This protein binds this small molecule.
Small molecule (SMILES): NC(=[NH2+])NCCC[C@H](N)C(=O)O

Sequence of chain 1.A:
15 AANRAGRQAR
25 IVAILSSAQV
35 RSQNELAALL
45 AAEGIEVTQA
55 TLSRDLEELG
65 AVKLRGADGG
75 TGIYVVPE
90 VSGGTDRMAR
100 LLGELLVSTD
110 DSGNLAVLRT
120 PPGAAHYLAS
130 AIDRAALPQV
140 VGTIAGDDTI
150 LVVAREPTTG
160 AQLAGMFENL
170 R

Sequence of chain 1.E:
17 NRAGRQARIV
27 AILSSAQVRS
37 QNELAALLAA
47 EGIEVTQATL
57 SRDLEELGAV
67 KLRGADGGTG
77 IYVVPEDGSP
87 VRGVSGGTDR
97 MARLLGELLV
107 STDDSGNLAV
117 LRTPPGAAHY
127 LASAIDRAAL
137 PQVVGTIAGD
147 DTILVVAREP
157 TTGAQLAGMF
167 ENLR

Binding-site contacts:
Ligand atom OXT contacts residue ASP147 of chain 1.E at 3.4 Å (salt-bridge).
Ligand atom NH2 contacts residue ASP146 of chain 1.E at 3.6 Å.
Ligand atom CB contacts residue SER129 of chain 1.F at 4.1 Å.
Ligand atom CB contacts residue ASP132 of chain 1.F at 3.3 Å.
Ligand atom OXT contacts residue THR142 of chain 1.F at 4.2 Å.
Ligand atom CD contacts residue SER129 of chain 1.F at 3.4 Å.
Ligand atom CA contacts residue THR142 of chain 1.F at 3.5 Å.
Ligand atom NH2 contacts residue GLY122 of chain 1.A at 4.2 Å.
Ligand atom CG contacts residue ASP147 of chain 1.E at 4.0 Å.
Ligand atom O contacts residue ALA144 of chain 1.F at 3.2 Å (h-bond).
Ligand atom N contacts residue THR148 of chain 1.E at 3.5 Å (h-bond).
Ligand atom CG contacts residue ASP132 of chain 1.F at 3.6 Å.
Ligand atom N contacts residue THR142 of chain 1.F at 3.4 Å (h-bond).
Ligand atom CB contacts residue ALA128 of chain 1.F at 4.0 Å (hydrophobic).
Ligand atom NE contacts residue SER129 of chain 1.F at 4.0 Å.
Ligand atom OXT contacts residue ASP146 of chain 1.E at 2.8 Å (salt-bridge).
Ligand atom O contacts residue ILE143 of chain 1.F at 3.8 Å.
Ligand atom NH2 contacts residue PRO121 of chain 1.A at 4.1 Å.
Ligand atom CZ contacts residue ASP146 of chain 1.A at 3.4 Å.
Ligand atom OXT contacts residue THR148 of chain 1.E at 3.9 Å.
Ligand atom NH1 contacts residue GLY122 of chain 1.A at 4.0 Å.
Ligand atom CG contacts residue ASP146 of chain 1.E at 4.2 Å.
Ligand atom N contacts residue ASP147 of chain 1.E at 3.2 Å (salt-bridge).
Ligand atom NE contacts residue ASP146 of chain 1.E at 4.2 Å.
Ligand atom CZ contacts residue ASP146 of chain 1.E at 4.0 Å.
Ligand atom C contacts residue THR142 of chain 1.F at 3.8 Å.
Ligand atom O contacts residue GLY145 of chain 1.E at 3.5 Å.
Ligand atom OXT contacts residue GLY145 of chain 1.E at 3.5 Å.
Ligand atom C contacts residue ASP146 of chain 1.E at 3.7 Å.
Ligand atom NH1 contacts residue ASP146 of chain 1.A at 3.0 Å (salt-bridge).
Ligand atom CD contacts residue HIS125 of chain 1.F at 4.2 Å.
Ligand atom NH2 contacts residue ASP146 of chain 1.A at 3.0 Å (salt-bridge).
Ligand atom C contacts residue GLY145 of chain 1.E at 4.0 Å.
Ligand atom C contacts residue ALA144 of chain 1.F at 4.2 Å (hydrophobic).
Ligand atom N contacts residue ASP132 of chain 1.F at 2.4 Å (salt-bridge).
Ligand atom NH1 contacts residue HIS125 of chain 1.F at 4.0 Å.
Ligand atom CA contacts residue ASP132 of chain 1.F at 3.3 Å.
Ligand atom NH1 contacts residue ASP146 of chain 1.E at 4.2 Å.
Ligand atom O contacts residue ASP146 of chain 1.E at 3.9 Å.
Ligand atom O contacts residue THR142 of chain 1.F at 4.2 Å.

Sequence of chain 1.F:
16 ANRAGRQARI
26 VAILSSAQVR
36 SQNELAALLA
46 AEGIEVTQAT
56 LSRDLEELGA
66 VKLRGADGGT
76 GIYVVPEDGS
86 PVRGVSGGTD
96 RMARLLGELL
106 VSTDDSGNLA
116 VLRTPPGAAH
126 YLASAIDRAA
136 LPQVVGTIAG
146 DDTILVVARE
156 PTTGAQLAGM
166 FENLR